The protein below binds the small molecule below.
Small molecule (SMILES): CC(C)CCC[C@@H](C)[C@H]1CC[C@H]2[C@@H]3CC=C4C[C@@H](OC(=O)CCC(=O)O)CC[C@]4(C)[C@H]3CC[C@]12C

Binding-site contacts:
Ligand atom CAD contacts residue ALA471 of chain 1.A at 3.2 Å (hydrophobic).
Ligand atom OAW contacts residue ILE596 of chain 1.A at 3.0 Å.
Ligand atom CAR contacts residue ALA471 of chain 1.A at 4.4 Å (hydrophobic).
Ligand atom CAL contacts residue THR472 of chain 1.A at 4.4 Å.
Ligand atom OAG contacts residue ILE596 of chain 1.A at 4.1 Å.
Ligand atom CAM contacts residue ILE596 of chain 1.A at 3.6 Å (hydrophobic).
Ligand atom CBC contacts residue ALA471 of chain 1.A at 4.3 Å (hydrophobic).
Ligand atom CAE contacts residue LEU585 of chain 1.A at 4.3 Å (hydrophobic).
Ligand atom CAK contacts residue TYR468 of chain 1.A at 3.5 Å (hydrophobic).
Ligand atom CAS contacts residue VAL589 of chain 1.A at 3.9 Å (hydrophobic).
Ligand atom OAW contacts residue VAL593 of chain 1.A at 4.0 Å.
Ligand atom CAB contacts residue LEU463 of chain 1.A at 3.6 Å (hydrophobic).
Ligand atom CAR contacts residue VAL593 of chain 1.A at 4.1 Å (hydrophobic).
Ligand atom CAB contacts residue ILE460 of chain 1.A at 4.3 Å (hydrophobic).
Ligand atom CAN contacts residue PRO435 of chain 1.A at 4.0 Å (hydrophobic).
Ligand atom CAA contacts residue PRO435 of chain 1.A at 4.3 Å (hydrophobic).
Ligand atom CAE contacts residue VAL589 of chain 1.A at 4.4 Å (hydrophobic).
Ligand atom CAB contacts residue ALA464 of chain 1.A at 3.8 Å (hydrophobic).
Ligand atom CAI contacts residue TYR468 of chain 1.A at 3.6 Å (hydrophobic).
Ligand atom CAR contacts residue ALA592 of chain 1.A at 3.7 Å (hydrophobic).
Ligand atom CAT contacts residue ALA592 of chain 1.A at 3.7 Å (hydrophobic).
Ligand atom CAD contacts residue VAL589 of chain 1.A at 3.7 Å (hydrophobic).
Ligand atom CAJ contacts residue LEU585 of chain 1.A at 4.0 Å (hydrophobic).
Ligand atom CAZ contacts residue ALA471 of chain 1.A at 4.0 Å (hydrophobic).
Ligand atom CAO contacts residue LEU585 of chain 1.A at 3.6 Å (hydrophobic).
Ligand atom CAV contacts residue ALA471 of chain 1.A at 3.4 Å (hydrophobic).
Ligand atom CAL contacts residue ALA475 of chain 1.A at 3.5 Å (hydrophobic).
Ligand atom CAM contacts residue ALA475 of chain 1.A at 4.4 Å (hydrophobic).
Ligand atom CAY contacts residue ILE596 of chain 1.A at 3.4 Å (hydrophobic).
Ligand atom CAE contacts residue GLN467 of chain 1.A at 3.9 Å.
Ligand atom CAR contacts residue ILE596 of chain 1.A at 3.9 Å (hydrophobic).
Ligand atom CAU contacts residue LEU431 of chain 1.A at 3.7 Å (hydrophobic).
Ligand atom CAS contacts residue LEU431 of chain 1.A at 3.8 Å (hydrophobic).
Ligand atom CAC contacts residue ALA464 of chain 1.A at 3.4 Å (hydrophobic).
Ligand atom CAZ contacts residue TYR468 of chain 1.A at 4.4 Å (hydrophobic).
Ligand atom CAC contacts residue LEU463 of chain 1.A at 4.5 Å (hydrophobic).
Ligand atom CBH contacts residue ALA471 of chain 1.A at 4.2 Å (hydrophobic).
Ligand atom CBC contacts residue ILE596 of chain 1.A at 3.6 Å (hydrophobic).
Ligand atom CBA contacts residue ILE438 of chain 1.A at 4.1 Å (hydrophobic).

Sequence of chain 1.A:
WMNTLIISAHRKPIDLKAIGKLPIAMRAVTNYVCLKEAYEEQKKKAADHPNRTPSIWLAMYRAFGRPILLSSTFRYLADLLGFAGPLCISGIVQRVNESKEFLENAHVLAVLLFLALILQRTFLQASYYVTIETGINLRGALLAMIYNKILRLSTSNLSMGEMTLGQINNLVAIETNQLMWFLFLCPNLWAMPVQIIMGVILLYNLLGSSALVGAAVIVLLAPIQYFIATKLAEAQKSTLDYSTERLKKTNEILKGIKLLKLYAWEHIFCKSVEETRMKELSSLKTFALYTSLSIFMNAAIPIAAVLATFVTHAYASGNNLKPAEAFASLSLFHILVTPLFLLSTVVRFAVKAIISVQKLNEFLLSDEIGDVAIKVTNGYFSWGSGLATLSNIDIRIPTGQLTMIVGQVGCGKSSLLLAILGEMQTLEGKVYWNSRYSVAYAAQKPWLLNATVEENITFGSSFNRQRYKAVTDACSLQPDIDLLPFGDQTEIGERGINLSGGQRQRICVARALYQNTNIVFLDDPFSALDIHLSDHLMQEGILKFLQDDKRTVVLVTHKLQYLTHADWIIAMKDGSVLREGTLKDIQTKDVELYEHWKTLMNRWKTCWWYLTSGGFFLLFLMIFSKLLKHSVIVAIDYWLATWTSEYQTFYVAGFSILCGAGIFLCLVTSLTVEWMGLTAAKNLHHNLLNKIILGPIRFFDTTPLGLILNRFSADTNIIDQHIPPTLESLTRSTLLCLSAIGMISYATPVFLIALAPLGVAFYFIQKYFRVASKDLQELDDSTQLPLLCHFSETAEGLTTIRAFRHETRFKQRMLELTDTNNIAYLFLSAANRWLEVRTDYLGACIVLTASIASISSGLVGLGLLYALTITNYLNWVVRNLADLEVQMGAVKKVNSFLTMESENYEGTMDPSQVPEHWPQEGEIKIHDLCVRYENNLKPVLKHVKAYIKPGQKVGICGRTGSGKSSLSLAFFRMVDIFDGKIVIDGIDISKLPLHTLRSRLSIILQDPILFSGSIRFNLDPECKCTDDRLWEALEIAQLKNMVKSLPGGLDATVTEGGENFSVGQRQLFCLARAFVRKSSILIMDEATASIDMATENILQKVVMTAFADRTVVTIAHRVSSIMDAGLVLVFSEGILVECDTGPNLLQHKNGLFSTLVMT